Sequence of chain 1.A:
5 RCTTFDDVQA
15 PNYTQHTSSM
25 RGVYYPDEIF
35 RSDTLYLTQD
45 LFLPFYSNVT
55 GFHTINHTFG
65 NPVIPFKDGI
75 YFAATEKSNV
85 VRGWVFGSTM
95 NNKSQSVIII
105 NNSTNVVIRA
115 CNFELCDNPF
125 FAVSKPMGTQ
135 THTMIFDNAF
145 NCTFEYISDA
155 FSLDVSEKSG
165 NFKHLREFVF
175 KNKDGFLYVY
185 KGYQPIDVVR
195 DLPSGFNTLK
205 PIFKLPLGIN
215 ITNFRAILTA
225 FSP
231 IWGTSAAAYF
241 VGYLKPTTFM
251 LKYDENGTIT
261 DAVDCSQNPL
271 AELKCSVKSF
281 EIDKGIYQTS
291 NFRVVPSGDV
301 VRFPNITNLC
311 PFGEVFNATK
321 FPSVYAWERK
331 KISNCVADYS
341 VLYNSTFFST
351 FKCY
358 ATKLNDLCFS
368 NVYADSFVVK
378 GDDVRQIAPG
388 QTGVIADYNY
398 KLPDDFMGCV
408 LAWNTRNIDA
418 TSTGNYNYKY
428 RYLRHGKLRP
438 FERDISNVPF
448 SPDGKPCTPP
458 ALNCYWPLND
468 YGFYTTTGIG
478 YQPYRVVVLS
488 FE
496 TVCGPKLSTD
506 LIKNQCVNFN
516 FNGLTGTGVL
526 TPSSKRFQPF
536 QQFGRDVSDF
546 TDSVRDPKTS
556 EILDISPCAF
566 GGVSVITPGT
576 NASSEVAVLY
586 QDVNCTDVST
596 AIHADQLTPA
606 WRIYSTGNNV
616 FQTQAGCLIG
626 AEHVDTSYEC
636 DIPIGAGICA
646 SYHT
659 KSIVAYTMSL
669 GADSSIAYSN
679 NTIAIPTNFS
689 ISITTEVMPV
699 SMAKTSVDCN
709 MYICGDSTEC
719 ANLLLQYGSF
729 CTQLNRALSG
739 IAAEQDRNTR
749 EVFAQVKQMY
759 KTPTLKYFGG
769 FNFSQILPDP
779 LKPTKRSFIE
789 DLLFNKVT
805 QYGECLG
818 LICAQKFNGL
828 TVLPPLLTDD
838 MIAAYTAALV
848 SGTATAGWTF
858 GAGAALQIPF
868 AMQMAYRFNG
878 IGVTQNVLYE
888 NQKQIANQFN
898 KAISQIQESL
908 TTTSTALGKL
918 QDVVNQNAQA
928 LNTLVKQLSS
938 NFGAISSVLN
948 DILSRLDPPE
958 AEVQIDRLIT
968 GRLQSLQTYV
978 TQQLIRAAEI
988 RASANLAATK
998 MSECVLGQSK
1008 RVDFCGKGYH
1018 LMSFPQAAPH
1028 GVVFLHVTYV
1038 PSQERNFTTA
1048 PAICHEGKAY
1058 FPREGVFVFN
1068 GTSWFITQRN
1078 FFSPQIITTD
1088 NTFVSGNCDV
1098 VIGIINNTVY

Sequence of chain 1.B:
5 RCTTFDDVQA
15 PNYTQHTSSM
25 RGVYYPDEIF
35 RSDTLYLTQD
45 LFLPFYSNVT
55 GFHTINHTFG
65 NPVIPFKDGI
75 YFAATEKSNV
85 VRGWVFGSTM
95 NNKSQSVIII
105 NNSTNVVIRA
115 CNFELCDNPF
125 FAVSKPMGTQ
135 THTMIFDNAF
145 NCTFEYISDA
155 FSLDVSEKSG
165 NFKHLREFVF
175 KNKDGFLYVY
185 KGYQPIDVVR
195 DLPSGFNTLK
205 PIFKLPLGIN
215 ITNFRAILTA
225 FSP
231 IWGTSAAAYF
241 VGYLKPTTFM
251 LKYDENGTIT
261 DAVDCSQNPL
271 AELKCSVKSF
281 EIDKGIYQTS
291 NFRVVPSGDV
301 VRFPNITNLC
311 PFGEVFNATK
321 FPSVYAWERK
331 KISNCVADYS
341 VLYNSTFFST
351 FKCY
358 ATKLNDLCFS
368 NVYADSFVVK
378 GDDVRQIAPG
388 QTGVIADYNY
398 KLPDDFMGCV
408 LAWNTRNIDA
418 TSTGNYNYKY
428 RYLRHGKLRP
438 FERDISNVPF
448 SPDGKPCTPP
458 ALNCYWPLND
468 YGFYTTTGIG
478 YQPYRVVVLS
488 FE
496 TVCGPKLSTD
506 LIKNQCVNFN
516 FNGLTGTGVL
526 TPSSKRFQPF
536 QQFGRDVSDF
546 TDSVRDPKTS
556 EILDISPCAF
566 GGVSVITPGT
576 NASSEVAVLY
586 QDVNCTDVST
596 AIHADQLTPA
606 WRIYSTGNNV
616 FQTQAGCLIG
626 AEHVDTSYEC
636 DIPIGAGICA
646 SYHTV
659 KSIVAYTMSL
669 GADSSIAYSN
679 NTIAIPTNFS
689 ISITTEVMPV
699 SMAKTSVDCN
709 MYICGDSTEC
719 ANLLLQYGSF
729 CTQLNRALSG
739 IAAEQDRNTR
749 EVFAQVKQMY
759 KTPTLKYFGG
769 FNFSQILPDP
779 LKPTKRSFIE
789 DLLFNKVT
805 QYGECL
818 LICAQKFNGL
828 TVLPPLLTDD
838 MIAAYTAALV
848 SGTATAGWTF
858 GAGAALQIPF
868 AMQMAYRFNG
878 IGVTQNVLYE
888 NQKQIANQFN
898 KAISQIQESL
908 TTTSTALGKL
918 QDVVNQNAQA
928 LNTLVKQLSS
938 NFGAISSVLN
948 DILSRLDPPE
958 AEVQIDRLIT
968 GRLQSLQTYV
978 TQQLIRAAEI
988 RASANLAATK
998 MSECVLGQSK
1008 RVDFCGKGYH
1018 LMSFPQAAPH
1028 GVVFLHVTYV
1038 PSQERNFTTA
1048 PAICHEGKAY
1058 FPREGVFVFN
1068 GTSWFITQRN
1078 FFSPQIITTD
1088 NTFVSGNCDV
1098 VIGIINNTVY

Binding-site contacts:
Ligand atom O5 contacts residue THR591 of chain 1.A at 3.4 Å (h-bond).
Ligand atom C2 contacts residue ASN589 of chain 1.A at 2.5 Å.
Ligand atom C7 contacts residue ASN589 of chain 1.A at 3.2 Å.
Ligand atom C8 contacts residue LEU818 of chain 1.B at 3.3 Å (hydrophobic).
Ligand atom N2 contacts residue LEU818 of chain 1.B at 4.3 Å.
Ligand atom O7 contacts residue ILE819 of chain 1.B at 4.1 Å.
Ligand atom C3 contacts residue ASN589 of chain 1.A at 3.8 Å.
Ligand atom C5 contacts residue ASN589 of chain 1.A at 3.6 Å.
Ligand atom C6 contacts residue THR591 of chain 1.A at 3.9 Å.
Ligand atom C8 contacts residue GLN617 of chain 1.A at 3.3 Å.
Ligand atom C4 contacts residue THR591 of chain 1.A at 4.4 Å.
Ligand atom O7 contacts residue LEU818 of chain 1.B at 4.4 Å.
Ligand atom O7 contacts residue CYS820 of chain 1.B at 3.1 Å (h-bond).
Ligand atom O7 contacts residue ASN589 of chain 1.A at 3.2 Å (h-bond).
Ligand atom O6 contacts residue ASN589 of chain 1.A at 4.5 Å.
Ligand atom C1 contacts residue THR591 of chain 1.A at 3.3 Å.
Ligand atom C8 contacts residue CYS820 of chain 1.B at 3.5 Å (hydrophobic).
Ligand atom C7 contacts residue ILE819 of chain 1.B at 4.4 Å (hydrophobic).
Ligand atom C5 contacts residue THR591 of chain 1.A at 3.3 Å.
Ligand atom O5 contacts residue ASN589 of chain 1.A at 2.3 Å (h-bond).
Ligand atom C7 contacts residue CYS820 of chain 1.B at 3.7 Å (hydrophobic).
Ligand atom O6 contacts residue THR591 of chain 1.A at 4.1 Å.
Ligand atom C4 contacts residue ASN589 of chain 1.A at 4.2 Å.
Ligand atom N2 contacts residue ASN589 of chain 1.A at 2.9 Å (h-bond).
Ligand atom C8 contacts residue ILE819 of chain 1.B at 4.1 Å (hydrophobic).
Ligand atom C7 contacts residue LEU818 of chain 1.B at 3.8 Å (hydrophobic).
Ligand atom C1 contacts residue ASN589 of chain 1.A at 1.4 Å.
Ligand atom C8 contacts residue ASN589 of chain 1.A at 4.0 Å.

This protein binds this small molecule.
Small molecule (SMILES): CC(=O)N[C@H]1[C@H](O[C@H]2[C@H](O)[C@@H](NC(C)=O)CO[C@@H]2CO)O[C@H](CO)[C@@H](O[C@@H]2O[C@H](CO)[C@@H](O)[C@H](O[C@H]3O[C@H](CO)[C@@H](O)[C@H](O)[C@@H]3O)[C@@H]2O)[C@@H]1O